This small molecule binds to this protein.
Small molecule (SMILES): CC(=O)N[C@H]1[C@H](O[C@H]2[C@H](O)[C@@H](NC(C)=O)CO[C@@H]2CO)O[C@H](CO)[C@@H](O[C@@H]2O[C@H](CO[C@H]3O[C@H](CO[C@H]4O[C@H](CO)[C@@H](O)[C@H](O)[C@@H]4O)[C@@H](O)[C@H](O[C@H]4O[C@H](CO)[C@@H](O)[C@H](O)[C@@H]4O)[C@@H]3O)[C@@H](O)[C@H](O[C@H]3O[C@H](CO)[C@@H](O)[C@H](O)[C@@H]3O[C@H]3O[C@H](CO)[C@@H](O)[C@H](O)[C@@H]3O[C@H]3O[C@H](CO)[C@@H](O)[C@H](O)[C@@H]3O)[C@@H]2O)[C@@H]1O

Sequence of chain 1.E:
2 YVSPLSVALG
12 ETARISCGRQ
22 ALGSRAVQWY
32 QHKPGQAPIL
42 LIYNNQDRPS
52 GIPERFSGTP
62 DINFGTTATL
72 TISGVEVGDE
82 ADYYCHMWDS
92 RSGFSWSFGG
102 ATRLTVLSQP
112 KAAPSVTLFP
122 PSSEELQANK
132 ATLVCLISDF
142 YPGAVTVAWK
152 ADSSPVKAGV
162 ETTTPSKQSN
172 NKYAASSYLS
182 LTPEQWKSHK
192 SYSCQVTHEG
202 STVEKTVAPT

Sequence of chain 1.F:
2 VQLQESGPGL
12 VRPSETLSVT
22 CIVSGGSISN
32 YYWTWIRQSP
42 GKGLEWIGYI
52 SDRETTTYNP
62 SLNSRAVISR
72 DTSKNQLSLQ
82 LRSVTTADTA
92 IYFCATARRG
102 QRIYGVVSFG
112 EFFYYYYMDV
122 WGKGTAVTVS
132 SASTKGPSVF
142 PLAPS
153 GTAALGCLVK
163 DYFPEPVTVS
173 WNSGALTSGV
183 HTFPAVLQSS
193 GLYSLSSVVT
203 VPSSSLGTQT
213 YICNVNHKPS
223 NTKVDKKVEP

Sequence of chain 1.C:
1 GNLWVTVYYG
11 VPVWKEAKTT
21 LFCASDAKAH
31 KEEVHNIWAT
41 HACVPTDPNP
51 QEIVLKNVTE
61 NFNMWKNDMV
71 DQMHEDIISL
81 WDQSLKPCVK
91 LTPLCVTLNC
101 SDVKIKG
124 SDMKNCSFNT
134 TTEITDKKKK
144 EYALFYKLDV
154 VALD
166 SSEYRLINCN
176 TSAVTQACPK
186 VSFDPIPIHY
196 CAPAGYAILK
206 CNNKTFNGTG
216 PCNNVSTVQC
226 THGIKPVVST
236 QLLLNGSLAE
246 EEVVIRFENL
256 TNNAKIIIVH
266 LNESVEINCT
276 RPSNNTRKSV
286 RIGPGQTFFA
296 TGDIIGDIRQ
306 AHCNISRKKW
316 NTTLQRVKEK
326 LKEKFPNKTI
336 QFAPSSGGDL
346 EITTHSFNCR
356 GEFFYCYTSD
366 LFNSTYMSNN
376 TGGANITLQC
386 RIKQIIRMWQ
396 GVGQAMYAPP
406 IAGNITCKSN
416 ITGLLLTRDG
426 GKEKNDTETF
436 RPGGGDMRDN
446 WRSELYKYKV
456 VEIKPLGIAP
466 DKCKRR

Binding-site contacts:
Ligand atom C6 contacts residue ASN45 of chain 1.E at 3.5 Å.
Ligand atom O3 contacts residue PRO61 of chain 1.E at 3.4 Å.
Ligand atom N2 contacts residue ASN309 of chain 1.C at 2.9 Å (h-bond).
Ligand atom O4 contacts residue ILE63 of chain 1.E at 3.3 Å.
Ligand atom C7 contacts residue ASN309 of chain 1.C at 3.2 Å.
Ligand atom N2 contacts residue VAL107 of chain 1.F at 3.5 Å.
Ligand atom O7 contacts residue NAG1 of chain 1.S at 3.5 Å (h-bond).
Ligand atom C5 contacts residue ILE104 of chain 1.F at 3.3 Å (hydrophobic).
Ligand atom O3 contacts residue ASP62 of chain 1.E at 2.5 Å (salt-bridge).
Ligand atom O4 contacts residue VAL107 of chain 1.F at 3.3 Å.
Ligand atom C7 contacts residue VAL108 of chain 1.F at 3.1 Å (hydrophobic).
Ligand atom C7 contacts residue VAL107 of chain 1.F at 2.6 Å (hydrophobic).
Ligand atom O5 contacts residue THR382 of chain 1.C at 3.3 Å (h-bond).
Ligand atom O6 contacts residue ASN380 of chain 1.C at 3.5 Å.
Ligand atom O5 contacts residue ASN309 of chain 1.C at 2.4 Å (h-bond).
Ligand atom O5 contacts residue ASN380 of chain 1.C at 3.5 Å (h-bond).
Ligand atom C7 contacts residue GLY106 of chain 1.F at 3.4 Å.
Ligand atom O4 contacts residue ASP62 of chain 1.E at 3.5 Å (salt-bridge).
Ligand atom O3 contacts residue GLN47 of chain 1.E at 2.6 Å (h-bond).
Ligand atom O4 contacts residue ASN64 of chain 1.E at 3.1 Å (h-bond).
Ligand atom O4 contacts residue ASN46 of chain 1.E at 3.2 Å (h-bond).
Ligand atom O3 contacts residue ILE104 of chain 1.F at 3.5 Å.
Ligand atom C3 contacts residue GLN47 of chain 1.E at 3.5 Å.
Ligand atom O7 contacts residue ASN309 of chain 1.C at 3.1 Å (h-bond).
Ligand atom O7 contacts residue VAL108 of chain 1.F at 2.5 Å (h-bond).
Ligand atom C3 contacts residue ASP62 of chain 1.E at 3.4 Å.
Ligand atom O4 contacts residue ASN45 of chain 1.E at 2.9 Å (h-bond).
Ligand atom O7 contacts residue GLY106 of chain 1.F at 2.8 Å (h-bond).
Ligand atom C4 contacts residue ASP62 of chain 1.E at 3.3 Å.
Ligand atom C2 contacts residue GLY106 of chain 1.F at 3.3 Å.
Ligand atom O2 contacts residue ASP62 of chain 1.E at 3.4 Å (salt-bridge).
Ligand atom N2 contacts residue HIS307 of chain 1.C at 3.3 Å (h-bond).
Ligand atom O6 contacts residue TYR105 of chain 1.F at 3.3 Å.
Ligand atom O5 contacts residue ARG103 of chain 1.F at 3.4 Å (salt-bridge).
Ligand atom C2 contacts residue ASP62 of chain 1.E at 3.2 Å.
Ligand atom O7 contacts residue VAL107 of chain 1.F at 1.4 Å.
Ligand atom C1 contacts residue ASN309 of chain 1.C at 1.4 Å.
Ligand atom C2 contacts residue ASN309 of chain 1.C at 2.4 Å.
Ligand atom O3 contacts residue GLY106 of chain 1.F at 3.0 Å (h-bond).
Ligand atom C8 contacts residue VAL108 of chain 1.F at 3.2 Å (hydrophobic).